Sequence of chain 1.C:
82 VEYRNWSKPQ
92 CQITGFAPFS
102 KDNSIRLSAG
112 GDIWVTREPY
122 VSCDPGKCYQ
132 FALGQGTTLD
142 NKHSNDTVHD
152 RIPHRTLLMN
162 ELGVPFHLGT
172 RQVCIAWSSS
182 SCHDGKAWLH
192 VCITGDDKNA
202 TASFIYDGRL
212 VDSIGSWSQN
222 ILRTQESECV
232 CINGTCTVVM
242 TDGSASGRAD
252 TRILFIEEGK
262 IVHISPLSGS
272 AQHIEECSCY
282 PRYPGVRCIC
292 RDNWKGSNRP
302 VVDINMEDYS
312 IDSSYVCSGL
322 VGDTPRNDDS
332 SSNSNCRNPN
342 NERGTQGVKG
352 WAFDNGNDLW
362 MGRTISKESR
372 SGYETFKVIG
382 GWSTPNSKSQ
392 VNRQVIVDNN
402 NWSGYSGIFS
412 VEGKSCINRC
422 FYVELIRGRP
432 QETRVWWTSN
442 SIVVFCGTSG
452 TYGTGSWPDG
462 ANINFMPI

Binding-site contacts:
Ligand atom C1 contacts residue TRP437 of chain 1.C at 3.8 Å (hydrophobic).
Ligand atom C3 contacts residue ASN146 of chain 1.C at 3.7 Å.
Ligand atom O5 contacts residue ASN146 of chain 1.C at 2.4 Å (h-bond).
Ligand atom N2 contacts residue ASN146 of chain 1.C at 2.8 Å (h-bond).
Ligand atom C8 contacts residue TRP437 of chain 1.C at 3.6 Å (hydrophobic).
Ligand atom C3 contacts residue TRP437 of chain 1.C at 3.9 Å (hydrophobic).
Ligand atom O5 contacts residue TRP437 of chain 1.C at 4.4 Å.
Ligand atom C7 contacts residue ASN146 of chain 1.C at 3.5 Å.
Ligand atom O4 contacts residue TRP437 of chain 1.C at 3.8 Å.
Ligand atom N2 contacts residue TRP437 of chain 1.C at 3.5 Å.
Ligand atom C2 contacts residue ASN146 of chain 1.C at 2.4 Å.
Ligand atom C2 contacts residue TRP437 of chain 1.C at 4.2 Å (hydrophobic).
Ligand atom C5 contacts residue ASN146 of chain 1.C at 3.6 Å.
Ligand atom C4 contacts residue TRP437 of chain 1.C at 4.3 Å (hydrophobic).
Ligand atom C1 contacts residue ASN146 of chain 1.C at 1.4 Å.
Ligand atom O7 contacts residue ASN146 of chain 1.C at 3.8 Å.
Ligand atom O7 contacts residue TRP437 of chain 1.C at 3.5 Å.
Ligand atom C7 contacts residue TRP437 of chain 1.C at 4.0 Å (hydrophobic).
Ligand atom C8 contacts residue ILE469 of chain 1.C at 3.7 Å (hydrophobic).
Ligand atom C5 contacts residue TRP437 of chain 1.C at 3.9 Å (hydrophobic).
Ligand atom C4 contacts residue ASN146 of chain 1.C at 4.2 Å.

The small molecule below binds the protein below.
Small molecule (SMILES): CC(=O)N[C@H]1[C@H](O[C@H]2[C@H](O)[C@@H](NC(C)=O)CO[C@@H]2CO)O[C@H](CO)[C@@H](O)[C@@H]1O